The small molecule below binds the protein below.
Small molecule (SMILES): O=C(O)COP(=O)(O)O

Binding-site contacts:
Ligand atom O2 contacts residue ALA290 of chain 1.D at 3.6 Å (h-bond).
Ligand atom O4P contacts residue GLU269 of chain 1.D at 1.6 Å (salt-bridge).
Ligand atom C2 contacts residue MN1 of chain 1.T at 3.2 Å.
Ligand atom O2 contacts residue GLU269 of chain 1.D at 3.3 Å (salt-bridge).
Ligand atom O4P contacts residue LYS267 of chain 1.D at 3.9 Å.
Ligand atom P contacts residue MN1 of chain 1.T at 1.0 Å.
Ligand atom P contacts residue LYS267 of chain 1.D at 3.8 Å.
Ligand atom O4P contacts residue ALA290 of chain 1.D at 3.3 Å.
Ligand atom O2 contacts residue ASP293 of chain 1.D at 2.6 Å (salt-bridge).
Ligand atom O1 contacts residue GLY292 of chain 1.D at 2.8 Å (h-bond).
Ligand atom O3P contacts residue ASP293 of chain 1.D at 3.4 Å (salt-bridge).
Ligand atom O3P contacts residue PHE241 of chain 1.D at 4.0 Å.
Ligand atom C1 contacts residue ALA290 of chain 1.D at 3.6 Å (hydrophobic).
Ligand atom O2P contacts residue MN1 of chain 1.T at 1.4 Å.
Ligand atom P contacts residue GLU269 of chain 1.D at 2.6 Å.
Ligand atom O3P contacts residue LYS267 of chain 1.D at 3.0 Å (salt-bridge).
Ligand atom O2P contacts residue ASP293 of chain 1.D at 1.9 Å (salt-bridge).
Ligand atom O3P contacts residue GLU269 of chain 1.D at 2.8 Å (salt-bridge).
Ligand atom C1 contacts residue MN1 of chain 1.T at 3.3 Å.
Ligand atom O1P contacts residue MN1 of chain 1.T at 2.5 Å.
Ligand atom O2P contacts residue GLU269 of chain 1.D at 3.1 Å (salt-bridge).
Ligand atom C2 contacts residue LYS267 of chain 1.D at 4.0 Å.
Ligand atom P contacts residue ASP293 of chain 1.D at 2.6 Å.
Ligand atom O2 contacts residue MN1 of chain 1.T at 2.6 Å.
Ligand atom O4P contacts residue MN1 of chain 1.T at 1.3 Å.
Ligand atom O4P contacts residue ASP293 of chain 1.D at 2.5 Å (salt-bridge).
Ligand atom O3P contacts residue MN1 of chain 1.T at 2.0 Å.
Ligand atom C2 contacts residue GLU269 of chain 1.D at 3.9 Å.
Ligand atom O1 contacts residue ALA290 of chain 1.D at 3.8 Å.
Ligand atom C1 contacts residue GLY292 of chain 1.D at 3.4 Å.
Ligand atom C1 contacts residue THR325 of chain 1.D at 3.2 Å.
Ligand atom O1P contacts residue GLU269 of chain 1.D at 3.9 Å.
Ligand atom O3P contacts residue SER240 of chain 1.D at 3.5 Å (h-bond).
Ligand atom C2 contacts residue ALA290 of chain 1.D at 3.0 Å (hydrophobic).
Ligand atom O2 contacts residue GLY292 of chain 1.D at 3.2 Å.
Ligand atom O1 contacts residue ARG291 of chain 1.D at 3.8 Å.
Ligand atom C1 contacts residue ASP293 of chain 1.D at 3.7 Å.
Ligand atom O1 contacts residue THR325 of chain 1.D at 2.1 Å (h-bond).
Ligand atom O1P contacts residue LYS267 of chain 1.D at 3.6 Å.
Ligand atom C2 contacts residue THR325 of chain 1.D at 3.8 Å.

Sequence of chain 1.D:
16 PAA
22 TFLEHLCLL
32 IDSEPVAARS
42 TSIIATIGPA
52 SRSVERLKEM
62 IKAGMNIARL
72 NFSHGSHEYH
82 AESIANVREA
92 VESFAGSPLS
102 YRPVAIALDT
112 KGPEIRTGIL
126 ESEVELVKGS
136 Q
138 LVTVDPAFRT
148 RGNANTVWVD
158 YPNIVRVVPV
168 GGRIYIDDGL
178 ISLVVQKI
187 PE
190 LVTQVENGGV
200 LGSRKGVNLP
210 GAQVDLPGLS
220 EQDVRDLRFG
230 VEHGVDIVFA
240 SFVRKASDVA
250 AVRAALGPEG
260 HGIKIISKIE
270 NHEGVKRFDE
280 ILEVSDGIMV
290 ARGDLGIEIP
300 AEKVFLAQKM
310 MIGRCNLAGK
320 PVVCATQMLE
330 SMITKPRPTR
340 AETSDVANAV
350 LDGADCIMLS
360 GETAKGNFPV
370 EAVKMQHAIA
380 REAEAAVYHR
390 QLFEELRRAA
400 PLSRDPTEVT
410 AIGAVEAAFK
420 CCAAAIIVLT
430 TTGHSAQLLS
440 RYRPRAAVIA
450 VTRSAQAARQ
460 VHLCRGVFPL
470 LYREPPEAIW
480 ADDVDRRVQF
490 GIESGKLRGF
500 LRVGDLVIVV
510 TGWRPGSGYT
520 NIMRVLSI